Sequence of chain 1.A:
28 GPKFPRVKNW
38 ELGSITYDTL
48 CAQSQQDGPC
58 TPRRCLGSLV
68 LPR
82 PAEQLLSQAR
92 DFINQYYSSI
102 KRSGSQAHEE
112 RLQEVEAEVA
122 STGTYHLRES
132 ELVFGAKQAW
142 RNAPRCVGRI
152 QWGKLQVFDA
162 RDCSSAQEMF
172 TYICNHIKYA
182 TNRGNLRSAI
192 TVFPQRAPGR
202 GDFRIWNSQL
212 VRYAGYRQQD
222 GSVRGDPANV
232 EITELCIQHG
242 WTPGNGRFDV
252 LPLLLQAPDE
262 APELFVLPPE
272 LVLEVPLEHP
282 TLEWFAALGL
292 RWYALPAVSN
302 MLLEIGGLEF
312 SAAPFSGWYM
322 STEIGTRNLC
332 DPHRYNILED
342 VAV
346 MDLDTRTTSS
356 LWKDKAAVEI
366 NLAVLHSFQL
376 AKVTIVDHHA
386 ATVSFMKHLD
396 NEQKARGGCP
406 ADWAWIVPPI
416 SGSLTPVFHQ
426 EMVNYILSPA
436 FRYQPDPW

The protein below binds the small molecule below.
Small molecule (SMILES): [H]/N=C(\Nc1cccc(O[C@H]2CN[C@H](COc3ccc(N=C(N)c4cccs4)cc3)C2)c1)c1cccs1

Binding-site contacts:
Ligand atom C5' contacts residue HEM1 of chain 1.J at 3.2 Å.
Ligand atom C05 contacts residue PRO297 of chain 1.B at 3.8 Å (hydrophobic).
Ligand atom N08 contacts residue HEM1 of chain 1.J at 3.9 Å.
Ligand atom C11 contacts residue HEM1 of chain 1.J at 3.6 Å.
Ligand atom C03 contacts residue PHE316 of chain 1.B at 3.5 Å (hydrophobic).
Ligand atom C11 contacts residue GLU324 of chain 1.B at 3.4 Å.
Ligand atom C06 contacts residue PRO297 of chain 1.B at 3.9 Å (hydrophobic).
Ligand atom C33 contacts residue TYR438 of chain 1.B at 3.9 Å (hydrophobic).
Ligand atom C04 contacts residue PRO297 of chain 1.B at 3.5 Å (hydrophobic).
Ligand atom C06 contacts residue GLU324 of chain 1.B at 3.5 Å.
Ligand atom C16 contacts residue HEM1 of chain 1.J at 3.4 Å.
Ligand atom C33 contacts residue LEU68 of chain 1.B at 3.8 Å (hydrophobic).
Ligand atom C03 contacts residue PRO297 of chain 1.B at 3.3 Å (hydrophobic).
Ligand atom C13 contacts residue HEM1 of chain 1.J at 3.5 Å.
Ligand atom O17 contacts residue VAL299 of chain 1.B at 3.8 Å.
Ligand atom C03 contacts residue SER317 of chain 1.B at 3.8 Å.
Ligand atom C04 contacts residue VAL299 of chain 1.B at 3.8 Å (hydrophobic).
Ligand atom C32 contacts residue LEU68 of chain 1.B at 3.7 Å (hydrophobic).
Ligand atom N08 contacts residue TRP319 of chain 1.B at 3.1 Å (h-bond).
Ligand atom S21 contacts residue ASP441 of chain 1.B at 3.4 Å (salt-bridge).
Ligand atom N08 contacts residue GLU324 of chain 1.B at 2.9 Å (salt-bridge).
Ligand atom C14 contacts residue HEM1 of chain 1.J at 3.6 Å.
Ligand atom S01 contacts residue HEM1 of chain 1.J at 3.3 Å.
Ligand atom N07 contacts residue GLU324 of chain 1.B at 2.7 Å (salt-bridge).
Ligand atom C12 contacts residue HEM1 of chain 1.J at 3.8 Å.
Ligand atom C02 contacts residue PHE316 of chain 1.B at 3.8 Å (hydrophobic).
Ligand atom C02 contacts residue HEM1 of chain 1.J at 3.6 Å.
Ligand atom C34 contacts residue TYR438 of chain 1.B at 3.5 Å (hydrophobic).
Ligand atom C02 contacts residue GLY318 of chain 1.B at 3.2 Å.
Ligand atom S01 contacts residue GLY318 of chain 1.B at 3.8 Å.
Ligand atom C4' contacts residue HEM1 of chain 1.J at 3.5 Å.
Ligand atom C14 contacts residue VAL299 of chain 1.B at 3.5 Å (hydrophobic).
Ligand atom C02 contacts residue SER317 of chain 1.B at 3.5 Å.
Ligand atom C31 contacts residue LEU68 of chain 1.B at 3.8 Å (hydrophobic).
Ligand atom C15 contacts residue HEM1 of chain 1.J at 3.6 Å.
Ligand atom C15 contacts residue VAL299 of chain 1.B at 3.7 Å (hydrophobic).
Ligand atom C5' contacts residue TRP410 of chain 1.B at 3.4 Å (hydrophobic).
Ligand atom N1' contacts residue HEM1 of chain 1.J at 3.6 Å.
Ligand atom C13 contacts residue VAL299 of chain 1.B at 3.7 Å (hydrophobic).
Ligand atom C12 contacts residue GLU324 of chain 1.B at 3.6 Å.

Sequence of chain 1.B:
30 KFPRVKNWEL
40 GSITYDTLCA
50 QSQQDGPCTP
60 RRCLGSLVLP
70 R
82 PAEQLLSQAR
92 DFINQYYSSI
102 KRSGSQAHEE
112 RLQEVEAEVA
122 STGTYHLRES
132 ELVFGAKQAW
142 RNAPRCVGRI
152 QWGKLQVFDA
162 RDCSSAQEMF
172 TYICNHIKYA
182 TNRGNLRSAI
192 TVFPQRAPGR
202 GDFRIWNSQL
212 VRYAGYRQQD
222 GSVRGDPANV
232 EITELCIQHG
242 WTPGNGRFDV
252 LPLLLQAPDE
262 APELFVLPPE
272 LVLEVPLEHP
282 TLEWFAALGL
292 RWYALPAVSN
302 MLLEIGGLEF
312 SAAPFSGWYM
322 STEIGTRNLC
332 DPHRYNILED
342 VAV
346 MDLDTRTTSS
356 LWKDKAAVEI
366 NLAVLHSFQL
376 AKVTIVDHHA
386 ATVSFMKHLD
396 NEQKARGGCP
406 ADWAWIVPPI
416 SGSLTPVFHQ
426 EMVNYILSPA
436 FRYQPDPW